Sequence of chain 4.A:
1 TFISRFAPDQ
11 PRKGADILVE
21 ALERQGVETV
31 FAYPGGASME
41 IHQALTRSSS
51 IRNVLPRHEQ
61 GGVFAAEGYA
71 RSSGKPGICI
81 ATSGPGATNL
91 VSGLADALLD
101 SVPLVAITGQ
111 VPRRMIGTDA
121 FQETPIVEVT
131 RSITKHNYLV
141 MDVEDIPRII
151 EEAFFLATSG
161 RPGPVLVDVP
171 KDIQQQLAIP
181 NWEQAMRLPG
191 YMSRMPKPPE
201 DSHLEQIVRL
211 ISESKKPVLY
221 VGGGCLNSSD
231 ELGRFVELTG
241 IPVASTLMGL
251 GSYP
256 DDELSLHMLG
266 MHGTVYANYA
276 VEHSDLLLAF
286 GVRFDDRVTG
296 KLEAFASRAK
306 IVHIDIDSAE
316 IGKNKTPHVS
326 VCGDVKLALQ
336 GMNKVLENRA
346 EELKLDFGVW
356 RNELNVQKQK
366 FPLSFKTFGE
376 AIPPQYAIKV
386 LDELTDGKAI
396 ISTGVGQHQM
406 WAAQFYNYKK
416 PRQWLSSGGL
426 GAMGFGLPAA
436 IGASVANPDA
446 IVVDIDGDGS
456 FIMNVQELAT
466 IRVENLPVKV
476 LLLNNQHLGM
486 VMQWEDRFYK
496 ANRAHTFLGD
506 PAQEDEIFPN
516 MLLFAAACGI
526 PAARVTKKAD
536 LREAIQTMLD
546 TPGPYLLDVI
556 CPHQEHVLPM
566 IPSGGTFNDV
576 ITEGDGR

Binding-site contacts:
Ligand atom C10 contacts residue LYS171 of chain 1.A at 3.7 Å.
Ligand atom C9 contacts residue GLN122 of chain 1.A at 3.3 Å.
Ligand atom C8' contacts residue MET115 of chain 1.A at 3.8 Å (hydrophobic).
Ligand atom OC' contacts residue ASP291 of chain 4.A at 3.5 Å.
Ligand atom O6 contacts residue LYS171 of chain 1.A at 2.9 Å.
Ligand atom CB' contacts residue ARG292 of chain 4.A at 3.6 Å.
Ligand atom C2 contacts residue SER568 of chain 4.A at 3.9 Å.
Ligand atom C9' contacts residue GLY569 of chain 4.A at 3.7 Å.
Ligand atom OC' contacts residue ARG292 of chain 4.A at 3.9 Å.
Ligand atom C9 contacts residue SER83 of chain 1.A at 3.4 Å.
Ligand atom C8' contacts residue ARG114 of chain 1.A at 3.1 Å.
Ligand atom CB' contacts residue ASP291 of chain 4.A at 3.7 Å.
Ligand atom OC' contacts residue PHE121 of chain 1.A at 3.4 Å.
Ligand atom O6 contacts residue TRP489 of chain 4.A at 3.4 Å.
Ligand atom C4' contacts residue GLY569 of chain 4.A at 4.1 Å.
Ligand atom C7 contacts residue TRP489 of chain 4.A at 3.9 Å (hydrophobic).
Ligand atom OD' contacts residue ARG292 of chain 4.A at 2.7 Å (salt-bridge).
Ligand atom C3' contacts residue ASP291 of chain 4.A at 4.1 Å.
Ligand atom C4' contacts residue ASP291 of chain 4.A at 3.6 Å.
Ligand atom C9 contacts residue ALA37 of chain 1.A at 3.6 Å (hydrophobic).
Ligand atom C7 contacts residue ARG292 of chain 4.A at 3.6 Å.
Ligand atom N1 contacts residue SER568 of chain 4.A at 3.8 Å.
Ligand atom C3' contacts residue SER568 of chain 4.A at 3.9 Å.
Ligand atom OD' contacts residue SER568 of chain 4.A at 3.8 Å.
Ligand atom N1 contacts residue LYS171 of chain 1.A at 4.0 Å.
Ligand atom C5' contacts residue MET115 of chain 1.A at 3.9 Å (hydrophobic).
Ligand atom C5 contacts residue LYS171 of chain 1.A at 3.7 Å.
Ligand atom CA' contacts residue GLY569 of chain 4.A at 3.5 Å.
Ligand atom C7' contacts residue ARG114 of chain 1.A at 3.5 Å.
Ligand atom OD' contacts residue MET266 of chain 4.A at 3.3 Å.
Ligand atom C7' contacts residue MET115 of chain 1.A at 3.5 Å (hydrophobic).
Ligand atom C2' contacts residue SER568 of chain 4.A at 3.6 Å.
Ligand atom C9' contacts residue MET115 of chain 1.A at 4.1 Å (hydrophobic).
Ligand atom C7 contacts residue PHE121 of chain 1.A at 3.6 Å (hydrophobic).
Ligand atom C10 contacts residue ALA37 of chain 1.A at 3.6 Å (hydrophobic).
Ligand atom O6 contacts residue GLY36 of chain 1.A at 3.6 Å.
Ligand atom N1' contacts residue SER568 of chain 4.A at 3.8 Å.
Ligand atom C5' contacts residue GLY569 of chain 4.A at 3.9 Å.
Ligand atom C5 contacts residue TRP489 of chain 4.A at 3.9 Å (hydrophobic).
Ligand atom C6' contacts residue MET115 of chain 1.A at 3.7 Å (hydrophobic).

A small-molecule ligand and the protein it binds are described below.
Small molecule (SMILES): CC(C)[C@@]1(C)N=C(c2nc3ccccc3cc2C(=O)O)NC1=O

Sequence of chain 1.A:
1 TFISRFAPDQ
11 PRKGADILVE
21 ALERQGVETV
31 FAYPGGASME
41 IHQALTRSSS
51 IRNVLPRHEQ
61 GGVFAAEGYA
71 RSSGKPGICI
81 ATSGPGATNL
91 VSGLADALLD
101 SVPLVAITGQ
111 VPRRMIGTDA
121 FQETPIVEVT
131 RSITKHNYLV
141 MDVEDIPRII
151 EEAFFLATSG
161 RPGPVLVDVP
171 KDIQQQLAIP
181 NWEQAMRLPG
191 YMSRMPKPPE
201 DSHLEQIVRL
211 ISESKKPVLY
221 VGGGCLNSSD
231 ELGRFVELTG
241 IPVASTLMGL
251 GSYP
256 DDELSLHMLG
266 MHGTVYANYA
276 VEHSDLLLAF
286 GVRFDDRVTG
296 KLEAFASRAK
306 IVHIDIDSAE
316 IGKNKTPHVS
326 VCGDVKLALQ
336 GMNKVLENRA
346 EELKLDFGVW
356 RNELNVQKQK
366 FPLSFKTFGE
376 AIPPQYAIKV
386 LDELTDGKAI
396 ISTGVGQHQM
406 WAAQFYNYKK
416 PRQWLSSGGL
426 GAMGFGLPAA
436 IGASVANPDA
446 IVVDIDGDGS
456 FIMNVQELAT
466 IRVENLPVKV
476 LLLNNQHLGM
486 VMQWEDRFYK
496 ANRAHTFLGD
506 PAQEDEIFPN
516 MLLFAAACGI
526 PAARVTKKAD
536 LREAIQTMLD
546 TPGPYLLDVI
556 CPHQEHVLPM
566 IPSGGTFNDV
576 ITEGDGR